This small molecule binds to this protein.
Small molecule (SMILES): CC(=O)N[C@@H]1[C@@H](O)[C@H](O)[C@@H](CO)O[C@H]1O

Sequence of chain 1.A:
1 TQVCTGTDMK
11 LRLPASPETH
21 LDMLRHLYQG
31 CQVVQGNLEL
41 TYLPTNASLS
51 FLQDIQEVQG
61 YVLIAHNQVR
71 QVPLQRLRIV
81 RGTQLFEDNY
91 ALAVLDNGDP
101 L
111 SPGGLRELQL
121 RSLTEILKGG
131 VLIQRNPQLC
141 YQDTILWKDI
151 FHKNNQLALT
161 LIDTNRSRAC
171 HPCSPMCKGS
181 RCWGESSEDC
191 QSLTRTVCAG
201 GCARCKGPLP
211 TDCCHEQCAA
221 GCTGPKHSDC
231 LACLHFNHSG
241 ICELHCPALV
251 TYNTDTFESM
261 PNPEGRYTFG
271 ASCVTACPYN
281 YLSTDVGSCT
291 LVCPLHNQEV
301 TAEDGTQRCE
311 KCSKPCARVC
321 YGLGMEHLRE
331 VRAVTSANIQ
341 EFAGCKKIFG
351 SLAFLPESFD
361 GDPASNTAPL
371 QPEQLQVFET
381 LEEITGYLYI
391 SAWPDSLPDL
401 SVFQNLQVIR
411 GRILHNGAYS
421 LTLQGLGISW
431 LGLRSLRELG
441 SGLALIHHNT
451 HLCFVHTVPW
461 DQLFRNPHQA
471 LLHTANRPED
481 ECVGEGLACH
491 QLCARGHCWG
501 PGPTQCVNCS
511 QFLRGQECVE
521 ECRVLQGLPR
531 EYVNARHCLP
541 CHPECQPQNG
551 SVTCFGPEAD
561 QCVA

Binding-site contacts:
Ligand atom C4 contacts residue ASN508 of chain 1.A at 4.4 Å.
Ligand atom O7 contacts residue VAL507 of chain 1.A at 3.7 Å.
Ligand atom C1 contacts residue ASN508 of chain 1.A at 1.5 Å.
Ligand atom C5 contacts residue ASN508 of chain 1.A at 3.7 Å.
Ligand atom O3 contacts residue GLN462 of chain 1.A at 4.1 Å.
Ligand atom O5 contacts residue ASN508 of chain 1.A at 2.4 Å (h-bond).
Ligand atom C7 contacts residue ASN508 of chain 1.A at 3.8 Å.
Ligand atom C7 contacts residue GLN462 of chain 1.A at 3.5 Å.
Ligand atom N2 contacts residue VAL507 of chain 1.A at 3.9 Å.
Ligand atom C2 contacts residue GLN462 of chain 1.A at 3.7 Å.
Ligand atom C8 contacts residue ARG437 of chain 1.A at 4.1 Å.
Ligand atom C2 contacts residue ASN508 of chain 1.A at 2.6 Å.
Ligand atom N2 contacts residue GLN462 of chain 1.A at 2.8 Å (h-bond).
Ligand atom C3 contacts residue ASN508 of chain 1.A at 3.9 Å.
Ligand atom C7 contacts residue VAL507 of chain 1.A at 3.9 Å (hydrophobic).
Ligand atom O7 contacts residue ASN508 of chain 1.A at 3.7 Å.
Ligand atom N2 contacts residue ASN508 of chain 1.A at 3.0 Å (h-bond).
Ligand atom C8 contacts residue GLN462 of chain 1.A at 3.5 Å.